A protein and the small-molecule ligand that binds it are described below.
Small molecule (SMILES): CCCCCCCCCCC(CCCCCCCCCC)(CO[C@H]1O[C@@H](CO)[C@H](O[C@@H]2O[C@@H](CO)[C@H](O)[C@@H](O)[C@@H]2O)[C@@H](O)[C@@H]1O)CO[C@H]1O[C@@H](CO)[C@H](O[C@@H]2O[C@@H](CO)[C@H](O)[C@@H](O)[C@@H]2O)[C@@H](O)[C@H]1O

Sequence of chain 1.X:
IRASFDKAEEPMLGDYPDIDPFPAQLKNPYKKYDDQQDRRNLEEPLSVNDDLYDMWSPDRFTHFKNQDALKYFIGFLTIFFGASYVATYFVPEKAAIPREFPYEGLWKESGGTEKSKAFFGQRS

Binding-site contacts:
Ligand atom CCN contacts residue GLU34 of chain 1.X at 3.8 Å.
Ligand atom C1 contacts residue THR49 of chain 1.GA at 4.1 Å.
Ligand atom CBK contacts residue THR49 of chain 1.GA at 3.8 Å.
Ligand atom CBA contacts residue ILE119 of chain 1.J at 4.1 Å (hydrophobic).
Ligand atom CBC contacts residue GLY53 of chain 1.GA at 3.9 Å.
Ligand atom OAS contacts residue GLU34 of chain 1.X at 4.3 Å.
Ligand atom CBM contacts residue GLU34 of chain 1.X at 3.8 Å.
Ligand atom O5 contacts residue ARG50 of chain 1.GA at 3.6 Å.
Ligand atom C5 contacts residue THR49 of chain 1.GA at 3.7 Å.
Ligand atom OAU contacts residue PRO35 of chain 1.X at 4.0 Å.
Ligand atom O6 contacts residue ARG50 of chain 1.GA at 3.4 Å.
Ligand atom CBS contacts residue ARG50 of chain 1.GA at 3.8 Å.
Ligand atom OAS contacts residue LYS31 of chain 1.X at 3.5 Å (salt-bridge).
Ligand atom CAY contacts residue GLY53 of chain 1.GA at 4.4 Å.
Ligand atom CBE contacts residue ILE119 of chain 1.J at 3.8 Å (hydrophobic).
Ligand atom C3 contacts residue THR49 of chain 1.GA at 4.3 Å.
Ligand atom CCV contacts residue GLU34 of chain 1.X at 4.3 Å.
Ligand atom OAI contacts residue GLU34 of chain 1.X at 3.2 Å (salt-bridge).
Ligand atom CAY contacts residue THR56 of chain 1.GA at 3.9 Å.
Ligand atom CCT contacts residue GLU34 of chain 1.X at 4.3 Å.
Ligand atom C6 contacts residue ARG50 of chain 1.GA at 4.1 Å.
Ligand atom CBG contacts residue GLY53 of chain 1.GA at 4.0 Å.
Ligand atom O4 contacts residue THR49 of chain 1.GA at 3.5 Å.
Ligand atom OBX contacts residue VAL115 of chain 1.J at 3.9 Å.
Ligand atom O4 contacts residue PRO35 of chain 1.X at 4.0 Å.
Ligand atom CBI contacts residue THR49 of chain 1.GA at 4.0 Å.
Ligand atom CBC contacts residue TYR48 of chain 1.GA at 4.0 Å (hydrophobic).
Ligand atom CBI contacts residue TYR48 of chain 1.GA at 4.2 Å (hydrophobic).
Ligand atom CBQ contacts residue VAL115 of chain 1.J at 3.8 Å (hydrophobic).
Ligand atom C5 contacts residue ARG50 of chain 1.GA at 4.0 Å.
Ligand atom CBG contacts residue THR49 of chain 1.GA at 4.2 Å.
Ligand atom CBI contacts residue PRO116 of chain 1.J at 4.1 Å (hydrophobic).
Ligand atom OAU contacts residue LYS31 of chain 1.X at 4.3 Å.
Ligand atom CBT contacts residue VAL115 of chain 1.J at 4.1 Å (hydrophobic).
Ligand atom CBR contacts residue ARG50 of chain 1.GA at 3.8 Å.
Ligand atom O5 contacts residue THR49 of chain 1.GA at 4.3 Å.
Ligand atom C4 contacts residue THR49 of chain 1.GA at 4.2 Å.
Ligand atom CCR contacts residue PRO35 of chain 1.X at 3.8 Å (hydrophobic).
Ligand atom CCV contacts residue PRO35 of chain 1.X at 3.7 Å (hydrophobic).
Ligand atom CBS contacts residue THR49 of chain 1.GA at 4.1 Å.

Sequence of chain 1.J:
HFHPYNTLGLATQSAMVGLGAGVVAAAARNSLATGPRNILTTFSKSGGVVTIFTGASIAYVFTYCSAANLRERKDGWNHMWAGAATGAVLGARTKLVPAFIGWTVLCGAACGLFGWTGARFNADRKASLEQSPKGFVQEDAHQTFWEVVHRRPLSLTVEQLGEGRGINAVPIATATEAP

Sequence of chain 1.GA:
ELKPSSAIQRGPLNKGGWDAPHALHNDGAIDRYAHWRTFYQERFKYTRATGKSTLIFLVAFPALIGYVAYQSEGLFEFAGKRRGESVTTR